Sequence of chain 2.A:
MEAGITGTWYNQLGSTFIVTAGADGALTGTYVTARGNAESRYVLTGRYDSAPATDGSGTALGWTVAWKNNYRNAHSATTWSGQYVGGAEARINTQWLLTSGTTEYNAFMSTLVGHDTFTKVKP

This protein binds this small molecule.
Small molecule (SMILES): NCCCC[C@@H](C=O)NC(=O)[C@H](CCC(=O)O)NC(=O)[C@H](Cc1ccccc1)NC(=O)[C@H](CCC(N)=O)NC(=O)[C@@H]1CCCN1C(=O)[C@H](CC1=NC=NC1)NC(=O)[C@H](CO)NC(=O)[C@@H](N)CC1=c2ccccc2=NC1

Binding-site contacts:
Ligand atom CB contacts residue NH21 of chain 1.E at 3.4 Å.
Ligand atom CG contacts residue PHE108 of chain 2.A at 3.6 Å (hydrophobic).
Ligand atom CG contacts residue ARG35 of chain 1.A at 3.5 Å.
Ligand atom O contacts residue PHE108 of chain 2.A at 3.1 Å.
Ligand atom CE1 contacts residue TRP96 of chain 1.A at 3.6 Å (hydrophobic).
Ligand atom OE1 contacts residue ARG35 of chain 1.A at 3.3 Å.
Ligand atom OE2 contacts residue ARG35 of chain 1.A at 3.4 Å (salt-bridge).
Ligand atom O contacts residue ARG35 of chain 1.A at 3.5 Å.
Ligand atom OE1 contacts residue TRP67 of chain 1.A at 3.5 Å.
Ligand atom C contacts residue PHE108 of chain 2.A at 3.6 Å (hydrophobic).
Ligand atom O contacts residue ALA34 of chain 1.A at 3.2 Å.
Ligand atom C contacts residue PHE108 of chain 2.A at 3.7 Å (hydrophobic).
Ligand atom O contacts residue THR33 of chain 1.A at 3.3 Å.
Ligand atom CB contacts residue ARG72 of chain 1.A at 3.5 Å.
Ligand atom CD contacts residue ARG72 of chain 1.A at 3.4 Å.
Ligand atom N contacts residue PHE108 of chain 2.A at 3.4 Å.
Ligand atom NE2 contacts residue TRP67 of chain 1.A at 3.4 Å.
Ligand atom OE1 contacts residue THR78 of chain 1.A at 2.7 Å (h-bond).
Ligand atom CE2 contacts residue LEU98 of chain 1.A at 3.5 Å (hydrophobic).
Ligand atom OE1 contacts residue LEU98 of chain 1.A at 3.7 Å.
Ligand atom OE2 contacts residue ARG72 of chain 1.A at 2.6 Å (salt-bridge).
Ligand atom O contacts residue NH21 of chain 1.E at 3.7 Å.
Ligand atom CA contacts residue NH21 of chain 1.E at 2.4 Å.
Ligand atom CB contacts residue TRP67 of chain 1.A at 3.7 Å (hydrophobic).
Ligand atom CB contacts residue TYR42 of chain 1.A at 3.5 Å (hydrophobic).
Ligand atom CD2 contacts residue SER76 of chain 1.A at 3.5 Å.
Ligand atom NE2 contacts residue LEU98 of chain 1.A at 3.7 Å.
Ligand atom N contacts residue NH21 of chain 1.E at 3.5 Å (h-bond).
Ligand atom N contacts residue PHE108 of chain 2.A at 3.4 Å.
Ligand atom O contacts residue NH21 of chain 1.E at 2.3 Å (h-bond).
Ligand atom CZ contacts residue TRP96 of chain 1.A at 3.5 Å (hydrophobic).
Ligand atom CD contacts residue ARG35 of chain 1.A at 3.5 Å.
Ligand atom C contacts residue NH21 of chain 1.E at 1.3 Å.
Ligand atom CE1 contacts residue TRP67 of chain 1.A at 3.4 Å (hydrophobic).
Ligand atom OE1 contacts residue THR33 of chain 1.A at 3.5 Å (h-bond).
Ligand atom NE2 contacts residue TRP96 of chain 1.A at 3.5 Å.
Ligand atom CB contacts residue PHE108 of chain 2.A at 3.6 Å (hydrophobic).
Ligand atom NE2 contacts residue SER76 of chain 1.A at 2.9 Å (h-bond).
Ligand atom OE1 contacts residue ARG72 of chain 1.A at 2.9 Å (salt-bridge).
Ligand atom CD2 contacts residue PHE108 of chain 2.A at 3.6 Å (hydrophobic).

Sequence of chain 1.A:
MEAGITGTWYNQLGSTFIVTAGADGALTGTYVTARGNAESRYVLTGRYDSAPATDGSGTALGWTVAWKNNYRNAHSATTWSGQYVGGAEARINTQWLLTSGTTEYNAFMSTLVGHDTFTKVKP